This small molecule binds to this protein.
Small molecule (SMILES): NC(=[NH2+])c1ccc2[nH]c(-c3ncccc3[O-])nc2c1

Sequence of chain 1.A:
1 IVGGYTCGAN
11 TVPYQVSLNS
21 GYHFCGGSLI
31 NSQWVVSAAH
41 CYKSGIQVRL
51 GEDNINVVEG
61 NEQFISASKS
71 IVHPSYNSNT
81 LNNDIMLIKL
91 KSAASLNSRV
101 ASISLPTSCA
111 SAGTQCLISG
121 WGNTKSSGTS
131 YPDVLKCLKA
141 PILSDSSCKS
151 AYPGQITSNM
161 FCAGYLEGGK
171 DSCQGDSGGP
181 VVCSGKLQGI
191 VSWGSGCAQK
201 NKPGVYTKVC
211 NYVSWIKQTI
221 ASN

Binding-site contacts:
Ligand atom C2 contacts residue TRP193 of chain 1.A at 4.0 Å (hydrophobic).
Ligand atom N1 contacts residue GLY196 of chain 1.A at 2.9 Å (h-bond).
Ligand atom C7 contacts residue TRP193 of chain 1.A at 3.7 Å (hydrophobic).
Ligand atom N2 contacts residue SER172 of chain 1.A at 2.8 Å (h-bond).
Ligand atom C2 contacts residue SER172 of chain 1.A at 3.8 Å.
Ligand atom N1 contacts residue GLY194 of chain 1.A at 3.7 Å.
Ligand atom C4 contacts residue CYS173 of chain 1.A at 3.9 Å (hydrophobic).
Ligand atom C7 contacts residue SER172 of chain 1.A at 3.2 Å.
Ligand atom N3 contacts residue SER177 of chain 1.A at 3.5 Å (h-bond).
Ligand atom C5 contacts residue GLN174 of chain 1.A at 4.0 Å.
Ligand atom N2' contacts residue GLN174 of chain 1.A at 3.9 Å.
Ligand atom C4 contacts residue GLN174 of chain 1.A at 3.9 Å.
Ligand atom C1 contacts residue CYS173 of chain 1.A at 4.0 Å (hydrophobic).
Ligand atom C3 contacts residue VAL191 of chain 1.A at 3.9 Å (hydrophobic).
Ligand atom C7 contacts residue GLY194 of chain 1.A at 3.9 Å.
Ligand atom C3 contacts residue SER177 of chain 1.A at 3.7 Å.
Ligand atom C7 contacts residue GLY196 of chain 1.A at 4.0 Å.
Ligand atom C4 contacts residue SER177 of chain 1.A at 4.0 Å.
Ligand atom C1 contacts residue SER172 of chain 1.A at 3.7 Å.
Ligand atom N3 contacts residue GLN174 of chain 1.A at 3.7 Å.
Ligand atom C4' contacts residue GLN174 of chain 1.A at 4.0 Å.
Ligand atom C1 contacts residue GLY194 of chain 1.A at 3.9 Å.
Ligand atom N2 contacts residue ASP171 of chain 1.A at 3.0 Å (salt-bridge).
Ligand atom C7 contacts residue ASP171 of chain 1.A at 3.6 Å.
Ligand atom C6 contacts residue GLY194 of chain 1.A at 3.8 Å.
Ligand atom N1 contacts residue ASP171 of chain 1.A at 2.8 Å (salt-bridge).
Ligand atom C1' contacts residue GLN174 of chain 1.A at 3.7 Å.
Ligand atom C3 contacts residue SER192 of chain 1.A at 4.0 Å.
Ligand atom C5' contacts residue GLN174 of chain 1.A at 3.9 Å.
Ligand atom C1 contacts residue TRP193 of chain 1.A at 3.8 Å (hydrophobic).
Ligand atom N1 contacts residue SER172 of chain 1.A at 3.5 Å (h-bond).
Ligand atom N2 contacts residue TRP193 of chain 1.A at 3.7 Å.
Ligand atom C6 contacts residue CYS197 of chain 1.A at 3.9 Å (hydrophobic).
Ligand atom C3 contacts residue CYS173 of chain 1.A at 3.7 Å (hydrophobic).
Ligand atom C2 contacts residue VAL191 of chain 1.A at 3.9 Å (hydrophobic).
Ligand atom C8 contacts residue GLN174 of chain 1.A at 3.9 Å.
Ligand atom C6' contacts residue GLN174 of chain 1.A at 3.9 Å.
Ligand atom N1 contacts residue CYS197 of chain 1.A at 4.0 Å.
Ligand atom C6 contacts residue GLY196 of chain 1.A at 3.6 Å.
Ligand atom N2 contacts residue GLY204 of chain 1.A at 3.4 Å.